The protein below binds the small molecule below.
Small molecule (SMILES): S=CNCCc1ccccc1

Sequence of chain 1.A:
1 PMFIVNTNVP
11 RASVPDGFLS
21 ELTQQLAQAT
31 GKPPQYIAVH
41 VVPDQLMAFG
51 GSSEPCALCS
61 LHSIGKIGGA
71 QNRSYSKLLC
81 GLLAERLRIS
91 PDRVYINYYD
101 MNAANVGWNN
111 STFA

Sequence of chain 1.C:
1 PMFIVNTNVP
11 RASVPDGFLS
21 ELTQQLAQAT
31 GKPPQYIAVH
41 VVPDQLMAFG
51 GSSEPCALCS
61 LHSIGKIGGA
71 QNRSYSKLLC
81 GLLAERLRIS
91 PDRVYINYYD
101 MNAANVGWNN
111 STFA

Binding-site contacts:
Ligand atom C7 contacts residue HIS62 of chain 1.A at 3.7 Å.
Ligand atom S contacts residue TYR36 of chain 1.A at 3.7 Å.
Ligand atom N contacts residue PRO1 of chain 1.A at 2.4 Å (h-bond).
Ligand atom S contacts residue PRO1 of chain 1.A at 2.6 Å (h-bond).
Ligand atom C3 contacts residue ILE64 of chain 1.A at 4.4 Å (hydrophobic).
Ligand atom C4 contacts residue VAL106 of chain 1.A at 3.6 Å (hydrophobic).
Ligand atom N contacts residue MET2 of chain 1.A at 3.9 Å.
Ligand atom C5 contacts residue MET2 of chain 1.A at 3.5 Å (hydrophobic).
Ligand atom N contacts residue TYR95 of chain 1.C at 4.3 Å.
Ligand atom C5 contacts residue ASN97 of chain 1.C at 4.0 Å.
Ligand atom C2 contacts residue TYR95 of chain 1.C at 4.2 Å (hydrophobic).
Ligand atom C5 contacts residue VAL106 of chain 1.A at 3.6 Å (hydrophobic).
Ligand atom C7 contacts residue SER63 of chain 1.A at 3.7 Å.
Ligand atom C3 contacts residue PHE113 of chain 1.A at 4.5 Å (hydrophobic).
Ligand atom C7 contacts residue ILE64 of chain 1.A at 4.1 Å (hydrophobic).
Ligand atom C6 contacts residue ASN97 of chain 1.C at 3.4 Å.
Ligand atom C8 contacts residue VAL106 of chain 1.A at 4.3 Å (hydrophobic).
Ligand atom C3 contacts residue VAL106 of chain 1.A at 4.0 Å (hydrophobic).
Ligand atom C contacts residue TYR36 of chain 1.A at 4.2 Å (hydrophobic).
Ligand atom N contacts residue TYR36 of chain 1.A at 3.8 Å.
Ligand atom C5 contacts residue TYR95 of chain 1.C at 4.0 Å (hydrophobic).
Ligand atom S contacts residue LYS32 of chain 1.A at 3.8 Å.
Ligand atom C7 contacts residue ASN97 of chain 1.C at 4.4 Å.
Ligand atom C1 contacts residue TYR36 of chain 1.A at 3.7 Å (hydrophobic).
Ligand atom C2 contacts residue PHE113 of chain 1.A at 3.9 Å (hydrophobic).
Ligand atom C contacts residue PRO1 of chain 1.A at 1.3 Å (hydrophobic).
Ligand atom C6 contacts residue HIS62 of chain 1.A at 3.7 Å.
Ligand atom C7 contacts residue VAL106 of chain 1.A at 4.0 Å (hydrophobic).
Ligand atom C2 contacts residue ILE64 of chain 1.A at 4.3 Å (hydrophobic).
Ligand atom C6 contacts residue MET101 of chain 1.A at 4.4 Å (hydrophobic).
Ligand atom C4 contacts residue TYR95 of chain 1.C at 3.7 Å (hydrophobic).
Ligand atom C7 contacts residue MET101 of chain 1.A at 4.2 Å (hydrophobic).
Ligand atom C6 contacts residue MET2 of chain 1.A at 3.8 Å (hydrophobic).
Ligand atom C8 contacts residue SER63 of chain 1.A at 3.8 Å.
Ligand atom C6 contacts residue VAL106 of chain 1.A at 3.9 Å (hydrophobic).
Ligand atom C8 contacts residue HIS62 of chain 1.A at 4.1 Å.
Ligand atom C1 contacts residue PRO1 of chain 1.A at 3.6 Å (hydrophobic).
Ligand atom C contacts residue MET2 of chain 1.A at 4.3 Å (hydrophobic).
Ligand atom C1 contacts residue TYR95 of chain 1.C at 3.4 Å (hydrophobic).
Ligand atom C8 contacts residue ILE64 of chain 1.A at 3.7 Å (hydrophobic).